Sequence of chain 1.D:
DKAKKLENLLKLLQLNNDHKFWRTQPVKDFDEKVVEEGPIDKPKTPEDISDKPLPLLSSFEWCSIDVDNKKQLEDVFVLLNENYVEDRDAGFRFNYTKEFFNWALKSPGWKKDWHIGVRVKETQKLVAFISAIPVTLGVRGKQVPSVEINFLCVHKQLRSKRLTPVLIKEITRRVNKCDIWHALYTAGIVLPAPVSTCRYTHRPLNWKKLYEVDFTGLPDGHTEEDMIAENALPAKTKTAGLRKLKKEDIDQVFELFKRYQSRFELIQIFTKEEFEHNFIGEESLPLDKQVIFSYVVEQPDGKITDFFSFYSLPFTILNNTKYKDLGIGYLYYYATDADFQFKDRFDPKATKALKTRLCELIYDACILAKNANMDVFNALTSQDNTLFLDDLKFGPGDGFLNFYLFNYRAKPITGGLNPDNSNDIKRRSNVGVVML

The small molecule below binds the protein below.
Small molecule (SMILES): O=C1/C(=C/c2cccc([N+](=O)[O-])c2O)SC(=S)N1Cc1ccccc1

Binding-site contacts:
Ligand atom CAH contacts residue PHE234 of chain 1.D at 4.0 Å (hydrophobic).
Ligand atom OAA contacts residue PHE334 of chain 1.D at 3.5 Å.
Ligand atom OAD contacts residue LEU455 of chain 1.D at 3.2 Å (h-bond).
Ligand atom CAS contacts residue PHE234 of chain 1.D at 3.9 Å (hydrophobic).
Ligand atom CAT contacts residue TYR219 of chain 1.D at 4.2 Å (hydrophobic).
Ligand atom OAD contacts residue TYR219 of chain 1.D at 3.9 Å.
Ligand atom CAH contacts residue PHE111 of chain 1.D at 3.6 Å (hydrophobic).
Ligand atom CAI contacts residue ASP233 of chain 1.D at 4.5 Å.
Ligand atom CAL contacts residue PHE111 of chain 1.D at 3.5 Å (hydrophobic).
Ligand atom NAY contacts residue TYR219 of chain 1.D at 4.0 Å.
Ligand atom OAB contacts residue TYR103 of chain 1.D at 4.3 Å.
Ligand atom NAY contacts residue LEU455 of chain 1.D at 4.1 Å.
Ligand atom CAO contacts residue PHE234 of chain 1.D at 3.8 Å (hydrophobic).
Ligand atom OAB contacts residue LEU455 of chain 1.D at 4.0 Å.
Ligand atom OAC contacts residue TYR219 of chain 1.D at 4.3 Å.
Ligand atom CAQ contacts residue TYR219 of chain 1.D at 4.4 Å (hydrophobic).
Ligand atom CAQ contacts residue PHE113 of chain 1.D at 4.3 Å (hydrophobic).
Ligand atom CAF contacts residue PHE113 of chain 1.D at 4.4 Å (hydrophobic).
Ligand atom CAU contacts residue PHE334 of chain 1.D at 4.2 Å (hydrophobic).
Ligand atom CAL contacts residue PHE234 of chain 1.D at 3.6 Å (hydrophobic).
Ligand atom CAG contacts residue ASP233 of chain 1.D at 4.4 Å.
Ligand atom OAC contacts residue PHE113 of chain 1.D at 4.1 Å.
Ligand atom CAR contacts residue PHE113 of chain 1.D at 4.5 Å (hydrophobic).